A protein and the small-molecule ligand that binds it are described below.
Small molecule (SMILES): CC(=O)N[C@@H]1[C@@H](O)[C@H](O)[C@@H](CO)O[C@H]1O

Binding-site contacts:
Ligand atom C1 contacts residue ASN6 of chain 1.A at 1.4 Å.
Ligand atom C4 contacts residue ASN6 of chain 1.A at 4.3 Å.
Ligand atom C3 contacts residue ASN6 of chain 1.A at 3.9 Å.
Ligand atom O5 contacts residue ASN6 of chain 1.A at 2.5 Å (h-bond).
Ligand atom C8 contacts residue ASN6 of chain 1.A at 3.8 Å.
Ligand atom C2 contacts residue ASN6 of chain 1.A at 2.7 Å.
Ligand atom C7 contacts residue ASN6 of chain 1.A at 3.7 Å.
Ligand atom C5 contacts residue ASN6 of chain 1.A at 3.6 Å.
Ligand atom N2 contacts residue ASN6 of chain 1.A at 3.0 Å (h-bond).

Sequence of chain 1.A:
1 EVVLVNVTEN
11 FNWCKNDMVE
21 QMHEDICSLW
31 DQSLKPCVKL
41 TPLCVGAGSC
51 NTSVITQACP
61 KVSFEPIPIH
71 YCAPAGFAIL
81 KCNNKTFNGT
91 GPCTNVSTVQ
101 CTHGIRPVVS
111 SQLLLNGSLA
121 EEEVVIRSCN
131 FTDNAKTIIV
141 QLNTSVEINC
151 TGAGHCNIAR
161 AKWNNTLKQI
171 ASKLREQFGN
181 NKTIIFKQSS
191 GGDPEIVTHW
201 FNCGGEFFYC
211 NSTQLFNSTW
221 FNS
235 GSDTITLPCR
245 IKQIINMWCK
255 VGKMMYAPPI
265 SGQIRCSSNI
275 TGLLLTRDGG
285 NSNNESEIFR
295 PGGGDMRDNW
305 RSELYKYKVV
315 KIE